Binding-site contacts:
Ligand atom C6 contacts residue TYR324 of chain 4.A at 3.2 Å (hydrophobic).
Ligand atom O4 contacts residue DF41 of chain 4.G at 0.6 Å (h-bond).
Ligand atom O8 contacts residue DF41 of chain 4.G at 0.4 Å (h-bond).
Ligand atom O10 contacts residue ARG71 of chain 4.A at 3.2 Å (salt-bridge).
Ligand atom O6 contacts residue TYR324 of chain 4.A at 2.4 Å (h-bond).
Ligand atom C4 contacts residue DF41 of chain 4.G at 0.3 Å.
Ligand atom O1B contacts residue ARG37 of chain 4.A at 3.1 Å (salt-bridge).
Ligand atom F1 contacts residue DF41 of chain 4.G at 1.3 Å.
Ligand atom O1A contacts residue ARG290 of chain 4.A at 2.9 Å (salt-bridge).
Ligand atom C7 contacts residue DF41 of chain 4.G at 0.2 Å.
Ligand atom O1A contacts residue ARG212 of chain 4.A at 2.9 Å (salt-bridge).
Ligand atom C2 contacts residue DF41 of chain 4.G at 1.1 Å.
Ligand atom O1A contacts residue TYR324 of chain 4.A at 2.9 Å (h-bond).
Ligand atom C1 contacts residue TYR324 of chain 4.A at 2.3 Å (hydrophobic).
Ligand atom O10 contacts residue DF41 of chain 4.G at 0.4 Å (h-bond).
Ligand atom C9 contacts residue DF41 of chain 4.G at 0.5 Å.
Ligand atom C6 contacts residue DF41 of chain 4.G at 0.4 Å.
Ligand atom O6 contacts residue DF41 of chain 4.G at 0.7 Å (h-bond).
Ligand atom C10 contacts residue DF41 of chain 4.G at 0.4 Å.
Ligand atom O1B contacts residue DF41 of chain 4.G at 0.4 Å (h-bond).
Ligand atom O1B contacts residue ARG290 of chain 4.A at 2.9 Å (salt-bridge).
Ligand atom O6 contacts residue ARG212 of chain 4.A at 3.3 Å (salt-bridge).
Ligand atom C3 contacts residue DF41 of chain 4.G at 0.3 Å.
Ligand atom O8 contacts residue GLU196 of chain 4.A at 2.5 Å (salt-bridge).
Ligand atom N5 contacts residue DF41 of chain 4.G at 0.4 Å (h-bond).
Ligand atom O9 contacts residue GLU196 of chain 4.A at 2.8 Å (salt-bridge).
Ligand atom C11 contacts residue DF41 of chain 4.G at 0.5 Å.
Ligand atom C5 contacts residue DF41 of chain 4.G at 0.3 Å.
Ligand atom C2 contacts residue TYR324 of chain 4.A at 1.4 Å (hydrophobic).
Ligand atom C3 contacts residue TYR324 of chain 4.A at 2.6 Å (hydrophobic).
Ligand atom O4 contacts residue ASP70 of chain 4.A at 3.1 Å.
Ligand atom O8 contacts residue ARG212 of chain 4.A at 3.3 Å (salt-bridge).
Ligand atom O1A contacts residue DF41 of chain 4.G at 0.8 Å (h-bond).
Ligand atom O4 contacts residue GLU38 of chain 4.A at 3.2 Å (salt-bridge).
Ligand atom O1B contacts residue TYR324 of chain 4.A at 3.0 Å (h-bond).
Ligand atom C8 contacts residue DF41 of chain 4.G at 0.3 Å.
Ligand atom C6 contacts residue GLU197 of chain 4.A at 3.2 Å.
Ligand atom O7 contacts residue DF41 of chain 4.G at 0.4 Å (h-bond).
Ligand atom C1 contacts residue DF41 of chain 4.G at 0.7 Å.
Ligand atom O9 contacts residue DF41 of chain 4.G at 0.5 Å (h-bond).

Sequence of chain 4.A:
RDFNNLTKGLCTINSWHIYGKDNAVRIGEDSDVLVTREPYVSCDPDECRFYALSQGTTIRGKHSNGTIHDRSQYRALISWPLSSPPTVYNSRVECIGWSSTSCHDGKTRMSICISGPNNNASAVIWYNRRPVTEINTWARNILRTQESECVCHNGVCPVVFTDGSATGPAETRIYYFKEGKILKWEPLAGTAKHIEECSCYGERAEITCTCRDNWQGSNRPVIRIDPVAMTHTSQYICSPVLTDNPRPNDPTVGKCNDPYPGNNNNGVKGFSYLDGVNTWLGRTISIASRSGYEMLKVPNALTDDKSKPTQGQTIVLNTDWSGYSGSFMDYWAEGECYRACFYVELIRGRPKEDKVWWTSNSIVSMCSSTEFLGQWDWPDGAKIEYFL

This protein binds this small molecule.
Small molecule (SMILES): CC(=O)N[C@@H]1[C@@H](O)[C@@H](F)[C@@](O)(C(=O)O)O[C@H]1[C@H](O)[C@H](O)CO